Sequence of chain 1.A:
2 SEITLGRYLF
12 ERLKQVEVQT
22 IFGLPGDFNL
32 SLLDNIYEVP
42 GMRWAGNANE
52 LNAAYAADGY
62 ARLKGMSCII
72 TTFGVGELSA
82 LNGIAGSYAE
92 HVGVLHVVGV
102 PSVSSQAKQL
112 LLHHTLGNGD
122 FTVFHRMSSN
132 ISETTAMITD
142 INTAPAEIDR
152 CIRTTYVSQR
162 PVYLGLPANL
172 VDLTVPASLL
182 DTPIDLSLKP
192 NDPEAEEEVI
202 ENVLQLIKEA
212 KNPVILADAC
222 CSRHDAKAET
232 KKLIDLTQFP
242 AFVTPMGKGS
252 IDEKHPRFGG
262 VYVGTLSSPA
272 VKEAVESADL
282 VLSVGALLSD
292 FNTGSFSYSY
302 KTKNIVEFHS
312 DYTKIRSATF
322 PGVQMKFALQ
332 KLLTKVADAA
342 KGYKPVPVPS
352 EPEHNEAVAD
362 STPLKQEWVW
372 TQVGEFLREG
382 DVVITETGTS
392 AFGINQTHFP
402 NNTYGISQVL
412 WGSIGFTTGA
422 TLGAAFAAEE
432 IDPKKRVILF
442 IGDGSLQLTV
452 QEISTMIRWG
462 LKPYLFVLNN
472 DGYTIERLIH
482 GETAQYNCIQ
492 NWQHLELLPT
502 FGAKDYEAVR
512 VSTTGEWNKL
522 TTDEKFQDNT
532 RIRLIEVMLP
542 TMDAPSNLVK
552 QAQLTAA

Binding-site contacts:
Ligand atom O1 contacts residue CYS221 of chain 1.A at 3.7 Å.
Ligand atom C2 contacts residue ALA287 of chain 1.A at 3.7 Å (hydrophobic).
Ligand atom O3 contacts residue ALA287 of chain 1.A at 2.7 Å (h-bond).
Ligand atom O3 contacts residue CYS221 of chain 1.A at 2.7 Å (h-bond).
Ligand atom O3 contacts residue GLY286 of chain 1.A at 3.4 Å.
Ligand atom O3 contacts residue HIS310 of chain 1.A at 3.3 Å (h-bond).
Ligand atom C3 contacts residue ALA287 of chain 1.A at 3.4 Å (hydrophobic).
Ligand atom C3 contacts residue HIS92 of chain 1.A at 3.4 Å.
Ligand atom C2 contacts residue HIS92 of chain 1.A at 4.0 Å.
Ligand atom C3 contacts residue HIS310 of chain 1.A at 4.3 Å.
Ligand atom N contacts residue HIS92 of chain 1.A at 3.3 Å.
Ligand atom O2 contacts residue HIS92 of chain 1.A at 2.9 Å (h-bond).
Ligand atom C2 contacts residue HIS310 of chain 1.A at 4.3 Å.
Ligand atom O2 contacts residue SER311 of chain 1.A at 3.4 Å (h-bond).
Ligand atom C1 contacts residue HIS92 of chain 1.A at 3.6 Å.
Ligand atom C3 contacts residue CYS221 of chain 1.A at 2.8 Å (hydrophobic).
Ligand atom C2 contacts residue CYS221 of chain 1.A at 1.8 Å (hydrophobic).
Ligand atom C2 contacts residue GLY286 of chain 1.A at 4.2 Å.
Ligand atom C3 contacts residue LEU288 of chain 1.A at 3.3 Å (hydrophobic).
Ligand atom O2 contacts residue CYS221 of chain 1.A at 3.0 Å (h-bond).
Ligand atom C1 contacts residue CYS221 of chain 1.A at 2.9 Å (hydrophobic).
Ligand atom O2 contacts residue HIS225 of chain 1.A at 3.2 Å.
Ligand atom O1 contacts residue HIS310 of chain 1.A at 3.5 Å.
Ligand atom N contacts residue HIS310 of chain 1.A at 4.0 Å.
Ligand atom O1 contacts residue HIS225 of chain 1.A at 4.2 Å.
Ligand atom N contacts residue CYS221 of chain 1.A at 4.1 Å.
Ligand atom C1 contacts residue SER311 of chain 1.A at 3.6 Å.
Ligand atom N contacts residue SER311 of chain 1.A at 3.8 Å.
Ligand atom C1 contacts residue HIS225 of chain 1.A at 4.3 Å.
Ligand atom O1 contacts residue SER311 of chain 1.A at 2.7 Å (h-bond).
Ligand atom C1 contacts residue HIS310 of chain 1.A at 4.4 Å.
Ligand atom C2 contacts residue LEU288 of chain 1.A at 4.0 Å (hydrophobic).

This small molecule binds to this protein.
Small molecule (SMILES): C[C@H](O)[C@](N)([O-])O